Binding-site contacts:
Ligand atom C7 contacts residue GLN197 of chain 1.A at 3.8 Å.
Ligand atom O1B contacts residue GLY141 of chain 1.A at 4.1 Å.
Ligand atom O9 contacts residue SER240 of chain 1.A at 2.4 Å (h-bond).
Ligand atom C5 contacts residue LEU237 of chain 1.A at 4.0 Å (hydrophobic).
Ligand atom C2 contacts residue ASP194 of chain 1.A at 3.5 Å.
Ligand atom C1 contacts residue GLY141 of chain 1.A at 3.9 Å.
Ligand atom C9 contacts residue SER240 of chain 1.A at 3.7 Å.
Ligand atom N5 contacts residue THR139 of chain 1.A at 4.1 Å.
Ligand atom O1B contacts residue SER140 of chain 1.A at 2.8 Å (h-bond).
Ligand atom O3 contacts residue ASP194 of chain 1.A at 4.2 Å.
Ligand atom C4 contacts residue THR139 of chain 1.A at 3.6 Å.
Ligand atom C8 contacts residue SER240 of chain 1.A at 3.9 Å.
Ligand atom O6 contacts residue THR196 of chain 1.A at 2.6 Å (h-bond).
Ligand atom O8 contacts residue PRO238 of chain 1.A at 4.2 Å.
Ligand atom C1 contacts residue ASP194 of chain 1.A at 4.2 Å.
Ligand atom O10 contacts residue LEU201 of chain 1.A at 3.5 Å.
Ligand atom C8 contacts residue GLN197 of chain 1.A at 3.1 Å.
Ligand atom C9 contacts residue LEU201 of chain 1.A at 3.8 Å (hydrophobic).
Ligand atom O4 contacts residue THR139 of chain 1.A at 3.7 Å.
Ligand atom O6 contacts residue PRO238 of chain 1.A at 4.2 Å.
Ligand atom O1 contacts residue ASP194 of chain 1.A at 4.0 Å.
Ligand atom O9 contacts residue GLN197 of chain 1.A at 3.4 Å.
Ligand atom C6 contacts residue LEU237 of chain 1.A at 3.6 Å (hydrophobic).
Ligand atom O7 contacts residue LEU201 of chain 1.A at 3.0 Å.
Ligand atom O2 contacts residue ASP194 of chain 1.A at 4.2 Å.
Ligand atom O1A contacts residue ASN150 of chain 1.A at 4.1 Å.
Ligand atom O7 contacts residue GLN197 of chain 1.A at 3.4 Å (h-bond).
Ligand atom C6 contacts residue THR196 of chain 1.A at 4.0 Å.
Ligand atom C11 contacts residue VAL160 of chain 1.A at 2.9 Å (hydrophobic).
Ligand atom O7 contacts residue LYS200 of chain 1.A at 4.3 Å.
Ligand atom O6 contacts residue LEU237 of chain 1.A at 2.5 Å (h-bond).
Ligand atom C9 contacts residue GLN197 of chain 1.A at 3.5 Å.
Ligand atom C1 contacts residue SER140 of chain 1.A at 3.6 Å.
Ligand atom C7 contacts residue LEU201 of chain 1.A at 4.0 Å (hydrophobic).
Ligand atom O9 contacts residue ASP193 of chain 1.A at 2.9 Å (salt-bridge).
Ligand atom O1A contacts residue SER140 of chain 1.A at 3.6 Å.
Ligand atom O6 contacts residue GLY236 of chain 1.A at 4.0 Å.
Ligand atom C10 contacts residue LEU201 of chain 1.A at 4.1 Å (hydrophobic).
Ligand atom O1A contacts residue GLY141 of chain 1.A at 2.9 Å (h-bond).
Ligand atom C9 contacts residue ASP193 of chain 1.A at 3.2 Å.

Sequence of chain 1.A:
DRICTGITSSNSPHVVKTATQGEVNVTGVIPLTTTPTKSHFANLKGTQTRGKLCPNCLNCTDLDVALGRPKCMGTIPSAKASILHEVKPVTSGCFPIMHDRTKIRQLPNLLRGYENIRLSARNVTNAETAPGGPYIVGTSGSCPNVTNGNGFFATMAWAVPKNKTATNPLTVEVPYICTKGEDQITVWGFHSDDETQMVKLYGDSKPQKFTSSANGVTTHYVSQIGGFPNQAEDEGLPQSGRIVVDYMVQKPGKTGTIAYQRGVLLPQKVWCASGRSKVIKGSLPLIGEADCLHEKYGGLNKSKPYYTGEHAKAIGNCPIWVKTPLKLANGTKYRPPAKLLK

A protein and the small-molecule ligand that binds it are described below.
Small molecule (SMILES): CC(=O)N[C@H]1[C@@H](O[C@H]2[C@@H](O)[C@@H](CO)O[C@@H](O[C@H]3[C@H](O)[C@@H](O)[C@H](O)O[C@@H]3CO)[C@@H]2O)O[C@H](CO)[C@@H](O)[C@@H]1O[C@@H]1O[C@H](CO)[C@H](O)[C@H](O[C@]2(C(=O)O)C[C@H](O)[C@@H](NC(C)=O)[C@H]([C@H](O)[C@H](O)CO)O2)[C@H]1O